Binding-site contacts:
Ligand atom O1 contacts residue ZN1 of chain 1.B at 4.1 Å.
Ligand atom O2 contacts residue ASN243 of chain 1.A at 3.8 Å.
Ligand atom N1 contacts residue ASN243 of chain 1.A at 3.9 Å.
Ligand atom N1 contacts residue ZN1 of chain 1.B at 2.0 Å.
Ligand atom N1 contacts residue HIS96 of chain 1.A at 3.3 Å (h-bond).
Ligand atom S1 contacts residue ASN243 of chain 1.A at 3.5 Å (h-bond).
Ligand atom O2 contacts residue GLU106 of chain 1.A at 4.2 Å.
Ligand atom N1 contacts residue HIS94 of chain 1.A at 3.3 Å (h-bond).
Ligand atom O2 contacts residue ZN1 of chain 1.B at 4.2 Å.
Ligand atom O1 contacts residue ASN243 of chain 1.A at 2.7 Å (h-bond).
Ligand atom S1 contacts residue ZN1 of chain 1.B at 3.6 Å.
Ligand atom N1 contacts residue HIS119 of chain 1.A at 3.3 Å (h-bond).

Sequence of chain 1.A:
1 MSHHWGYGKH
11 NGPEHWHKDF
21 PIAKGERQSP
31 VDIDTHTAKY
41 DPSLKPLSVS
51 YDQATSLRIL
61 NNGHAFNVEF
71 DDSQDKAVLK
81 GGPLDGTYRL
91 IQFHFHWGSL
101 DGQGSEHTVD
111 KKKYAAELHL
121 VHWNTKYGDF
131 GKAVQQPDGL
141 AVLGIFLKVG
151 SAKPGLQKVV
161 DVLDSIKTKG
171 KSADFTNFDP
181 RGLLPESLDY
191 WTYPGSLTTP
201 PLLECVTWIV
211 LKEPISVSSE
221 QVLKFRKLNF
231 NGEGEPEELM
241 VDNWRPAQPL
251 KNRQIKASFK

This small molecule binds to this protein.
Small molecule (SMILES): CC(=O)Nc1nnc(S(N)(=O)=O)s1